A protein and the small-molecule ligand that binds it are described below.
Small molecule (SMILES): CC(=O)C(=O)O

Binding-site contacts:
Ligand atom O3 contacts residue HIS114 of chain 1.D at 4.1 Å.
Ligand atom O contacts residue HIS114 of chain 1.D at 3.5 Å (h-bond).
Ligand atom C contacts residue GLY27 of chain 1.D at 4.0 Å.
Ligand atom CA contacts residue TPP1 of chain 1.M at 1.7 Å.
Ligand atom O contacts residue TPP1 of chain 1.M at 3.5 Å.
Ligand atom C contacts residue HIS114 of chain 1.D at 4.3 Å.
Ligand atom OXT contacts residue GLU477 of chain 1.C at 2.4 Å (salt-bridge).
Ligand atom C contacts residue TPP1 of chain 1.M at 2.7 Å.
Ligand atom O contacts residue GLY27 of chain 1.D at 3.9 Å.
Ligand atom O3 contacts residue GLY413 of chain 1.C at 4.0 Å.
Ligand atom CB contacts residue THR388 of chain 1.C at 4.2 Å.
Ligand atom CB contacts residue PHE292 of chain 1.C at 4.5 Å (hydrophobic).
Ligand atom C contacts residue HIS115 of chain 1.D at 3.8 Å.
Ligand atom OXT contacts residue ILE480 of chain 1.C at 4.2 Å.
Ligand atom OXT contacts residue TPP1 of chain 1.M at 3.3 Å.
Ligand atom CB contacts residue ILE480 of chain 1.C at 4.5 Å (hydrophobic).
Ligand atom O3 contacts residue TPP1 of chain 1.M at 2.4 Å.
Ligand atom CB contacts residue GLU477 of chain 1.C at 3.7 Å.
Ligand atom CA contacts residue GLU477 of chain 1.C at 3.7 Å.
Ligand atom O3 contacts residue HIS115 of chain 1.D at 3.1 Å (h-bond).
Ligand atom CB contacts residue ILE476 of chain 1.C at 4.0 Å (hydrophobic).
Ligand atom OXT contacts residue ALA28 of chain 1.D at 2.9 Å (h-bond).
Ligand atom CA contacts residue HIS115 of chain 1.D at 4.0 Å.
Ligand atom C contacts residue GLU477 of chain 1.C at 3.4 Å.
Ligand atom C contacts residue ALA28 of chain 1.D at 3.6 Å (hydrophobic).
Ligand atom O contacts residue ALA28 of chain 1.D at 3.4 Å (h-bond).
Ligand atom O3 contacts residue THR388 of chain 1.C at 4.0 Å.
Ligand atom OXT contacts residue GLY27 of chain 1.D at 3.6 Å.
Ligand atom CB contacts residue TPP1 of chain 1.M at 2.6 Å.
Ligand atom O contacts residue HIS115 of chain 1.D at 2.8 Å (h-bond).

Sequence of chain 1.C:
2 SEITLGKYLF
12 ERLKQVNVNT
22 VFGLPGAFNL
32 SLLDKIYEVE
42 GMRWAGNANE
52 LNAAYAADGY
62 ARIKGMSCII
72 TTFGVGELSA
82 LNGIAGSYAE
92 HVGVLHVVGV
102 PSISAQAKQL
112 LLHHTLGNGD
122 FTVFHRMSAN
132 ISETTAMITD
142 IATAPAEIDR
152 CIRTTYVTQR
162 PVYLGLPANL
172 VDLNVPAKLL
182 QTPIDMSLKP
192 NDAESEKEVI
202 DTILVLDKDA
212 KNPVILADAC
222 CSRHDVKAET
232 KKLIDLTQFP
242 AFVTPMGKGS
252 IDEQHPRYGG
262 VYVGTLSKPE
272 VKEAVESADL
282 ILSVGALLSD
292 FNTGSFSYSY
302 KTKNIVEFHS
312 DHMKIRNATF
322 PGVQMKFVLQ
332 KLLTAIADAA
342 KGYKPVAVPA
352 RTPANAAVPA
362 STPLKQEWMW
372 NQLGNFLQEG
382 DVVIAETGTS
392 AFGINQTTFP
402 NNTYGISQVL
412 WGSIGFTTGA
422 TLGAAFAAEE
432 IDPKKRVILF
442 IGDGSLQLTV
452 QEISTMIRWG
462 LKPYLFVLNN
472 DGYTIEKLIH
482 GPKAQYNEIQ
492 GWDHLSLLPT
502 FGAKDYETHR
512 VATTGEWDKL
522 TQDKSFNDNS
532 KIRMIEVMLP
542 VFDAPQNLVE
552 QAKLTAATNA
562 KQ

Sequence of chain 1.D:
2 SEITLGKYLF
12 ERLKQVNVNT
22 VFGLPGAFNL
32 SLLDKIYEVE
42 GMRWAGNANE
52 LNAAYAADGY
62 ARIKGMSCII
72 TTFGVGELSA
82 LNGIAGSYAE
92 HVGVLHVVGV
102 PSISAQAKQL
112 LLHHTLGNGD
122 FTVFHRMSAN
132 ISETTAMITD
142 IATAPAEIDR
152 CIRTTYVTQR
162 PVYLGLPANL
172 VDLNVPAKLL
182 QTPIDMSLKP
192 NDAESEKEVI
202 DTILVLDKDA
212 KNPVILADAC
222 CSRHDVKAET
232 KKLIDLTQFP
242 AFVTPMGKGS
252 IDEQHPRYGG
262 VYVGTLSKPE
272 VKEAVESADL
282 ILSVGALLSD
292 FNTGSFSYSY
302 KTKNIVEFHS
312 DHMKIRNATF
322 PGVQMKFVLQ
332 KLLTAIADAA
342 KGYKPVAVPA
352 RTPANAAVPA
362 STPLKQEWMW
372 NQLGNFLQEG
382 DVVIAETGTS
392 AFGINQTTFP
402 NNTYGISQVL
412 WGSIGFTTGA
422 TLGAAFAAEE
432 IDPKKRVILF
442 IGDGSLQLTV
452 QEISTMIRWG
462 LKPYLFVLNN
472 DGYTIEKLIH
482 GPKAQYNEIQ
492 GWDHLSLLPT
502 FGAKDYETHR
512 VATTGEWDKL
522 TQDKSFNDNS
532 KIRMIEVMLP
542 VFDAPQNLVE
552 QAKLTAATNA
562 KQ